Binding-site contacts:
Ligand atom C12 contacts residue PHE196 of chain 1.A at 3.7 Å (hydrophobic).
Ligand atom O7 contacts residue GLU82 of chain 1.A at 2.3 Å (salt-bridge).
Ligand atom C3 contacts residue GLY214 of chain 1.A at 3.6 Å.
Ligand atom O7 contacts residue MG1 of chain 1.B at 2.3 Å.
Ligand atom C19 contacts residue ASP246 of chain 1.A at 3.6 Å.
Ligand atom C10 contacts residue PHE196 of chain 1.A at 3.6 Å (hydrophobic).
Ligand atom C19 contacts residue THR195 of chain 1.A at 3.3 Å.
Ligand atom C19 contacts residue MG1 of chain 1.B at 2.9 Å.
Ligand atom N1 contacts residue THR195 of chain 1.A at 2.9 Å (h-bond).
Ligand atom C14 contacts residue MET67 of chain 1.A at 3.6 Å (hydrophobic).
Ligand atom O1 contacts residue GLY214 of chain 1.A at 3.6 Å (h-bond).
Ligand atom C16 contacts residue ASP246 of chain 1.A at 3.5 Å.
Ligand atom O6 contacts residue HIS242 of chain 1.A at 3.0 Å (h-bond).
Ligand atom O7 contacts residue HIS269 of chain 1.A at 3.2 Å (h-bond).
Ligand atom C17 contacts residue THR195 of chain 1.A at 3.6 Å.
Ligand atom C14 contacts residue THR195 of chain 1.A at 3.7 Å.
Ligand atom N2 contacts residue MG1 of chain 1.B at 3.0 Å.
Ligand atom N2 contacts residue ASP246 of chain 1.A at 3.6 Å.
Ligand atom O7 contacts residue ASP246 of chain 1.A at 3.2 Å (salt-bridge).
Ligand atom N2 contacts residue MET67 of chain 1.A at 3.3 Å (h-bond).
Ligand atom O4 contacts residue PHE196 of chain 1.A at 3.5 Å.
Ligand atom O6 contacts residue HIS83 of chain 1.A at 3.7 Å.
Ligand atom O6 contacts residue ASP246 of chain 1.A at 3.4 Å (salt-bridge).
Ligand atom O2 contacts residue HIS24 of chain 1.A at 3.6 Å.
Ligand atom O4 contacts residue LYS243 of chain 1.A at 3.5 Å.
Ligand atom C1 contacts residue MET199 of chain 1.A at 3.4 Å (hydrophobic).
Ligand atom C5 contacts residue ILE202 of chain 1.A at 3.7 Å (hydrophobic).
Ligand atom O3 contacts residue LYS243 of chain 1.A at 2.9 Å (salt-bridge).
Ligand atom O4 contacts residue ASP246 of chain 1.A at 3.3 Å (salt-bridge).
Ligand atom O4 contacts residue HIS242 of chain 1.A at 3.4 Å.
Ligand atom C11 contacts residue PHE196 of chain 1.A at 3.2 Å (hydrophobic).
Ligand atom N2 contacts residue GLU82 of chain 1.A at 3.1 Å (salt-bridge).
Ligand atom C18 contacts residue MET67 of chain 1.A at 3.7 Å (hydrophobic).
Ligand atom O6 contacts residue THR195 of chain 1.A at 2.6 Å (h-bond).
Ligand atom C8 contacts residue ALA211 of chain 1.A at 3.7 Å (hydrophobic).
Ligand atom C11 contacts residue THR195 of chain 1.A at 3.3 Å.
Ligand atom N2 contacts residue HIS269 of chain 1.A at 3.1 Å (h-bond).
Ligand atom O3 contacts residue PHE196 of chain 1.A at 3.5 Å.
Ligand atom O7 contacts residue HIS83 of chain 1.A at 3.3 Å (h-bond).
Ligand atom O6 contacts residue MG1 of chain 1.B at 2.2 Å.

The small molecule below binds the protein below.
Small molecule (SMILES): COC1([C@H](NC(=O)c2ccc(C#CC#CCCO)cc2)C(=O)NO)CS(=O)(=O)C1

Sequence of chain 1.A:
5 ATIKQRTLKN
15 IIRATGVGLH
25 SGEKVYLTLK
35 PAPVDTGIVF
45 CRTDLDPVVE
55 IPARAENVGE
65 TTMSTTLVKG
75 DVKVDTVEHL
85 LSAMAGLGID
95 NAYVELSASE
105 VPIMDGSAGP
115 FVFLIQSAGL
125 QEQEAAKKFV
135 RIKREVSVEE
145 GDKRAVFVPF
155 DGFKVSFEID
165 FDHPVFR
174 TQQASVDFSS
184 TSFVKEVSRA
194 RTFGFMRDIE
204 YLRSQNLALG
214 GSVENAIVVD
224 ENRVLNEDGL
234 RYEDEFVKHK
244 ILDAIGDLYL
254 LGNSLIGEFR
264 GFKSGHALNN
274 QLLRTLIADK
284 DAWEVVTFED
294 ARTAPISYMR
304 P